Binding-site contacts:
Ligand atom C2 contacts residue ASN74 of chain 2.A at 2.4 Å.
Ligand atom O7 contacts residue SER45 of chain 2.A at 3.6 Å.
Ligand atom O5 contacts residue SER45 of chain 2.A at 4.1 Å.
Ligand atom C8 contacts residue TRP72 of chain 2.A at 3.5 Å (hydrophobic).
Ligand atom C7 contacts residue ASN74 of chain 2.A at 3.4 Å.
Ligand atom C1 contacts residue ASN74 of chain 2.A at 1.5 Å.
Ligand atom C5 contacts residue ASN74 of chain 2.A at 3.7 Å.
Ligand atom C1 contacts residue SER45 of chain 2.A at 4.0 Å.
Ligand atom C7 contacts residue PHE46 of chain 2.A at 4.5 Å (hydrophobic).
Ligand atom O7 contacts residue ASN74 of chain 2.A at 3.4 Å (h-bond).
Ligand atom C8 contacts residue PHE46 of chain 2.A at 3.9 Å (hydrophobic).
Ligand atom C7 contacts residue ALA73 of chain 2.A at 4.4 Å (hydrophobic).
Ligand atom N2 contacts residue ASN74 of chain 2.A at 3.0 Å (h-bond).
Ligand atom C2 contacts residue SER45 of chain 2.A at 4.3 Å.
Ligand atom C8 contacts residue ALA73 of chain 2.A at 3.7 Å (hydrophobic).
Ligand atom O5 contacts residue ASN74 of chain 2.A at 2.4 Å (h-bond).
Ligand atom C4 contacts residue ASN74 of chain 2.A at 4.2 Å.
Ligand atom C3 contacts residue ASN74 of chain 2.A at 3.8 Å.
Ligand atom O7 contacts residue PHE46 of chain 2.A at 3.9 Å.

Sequence of chain 2.A:
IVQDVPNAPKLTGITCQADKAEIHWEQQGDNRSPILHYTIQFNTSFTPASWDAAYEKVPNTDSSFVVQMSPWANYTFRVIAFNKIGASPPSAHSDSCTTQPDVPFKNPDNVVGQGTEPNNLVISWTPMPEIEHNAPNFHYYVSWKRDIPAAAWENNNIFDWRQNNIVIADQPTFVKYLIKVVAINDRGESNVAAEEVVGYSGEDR

A small-molecule ligand and the protein it binds are described below.
Small molecule (SMILES): CC(=O)N[C@@H]1[C@@H](O)[C@H](O)[C@@H](CO)O[C@H]1O